Sequence of chain 1.B:
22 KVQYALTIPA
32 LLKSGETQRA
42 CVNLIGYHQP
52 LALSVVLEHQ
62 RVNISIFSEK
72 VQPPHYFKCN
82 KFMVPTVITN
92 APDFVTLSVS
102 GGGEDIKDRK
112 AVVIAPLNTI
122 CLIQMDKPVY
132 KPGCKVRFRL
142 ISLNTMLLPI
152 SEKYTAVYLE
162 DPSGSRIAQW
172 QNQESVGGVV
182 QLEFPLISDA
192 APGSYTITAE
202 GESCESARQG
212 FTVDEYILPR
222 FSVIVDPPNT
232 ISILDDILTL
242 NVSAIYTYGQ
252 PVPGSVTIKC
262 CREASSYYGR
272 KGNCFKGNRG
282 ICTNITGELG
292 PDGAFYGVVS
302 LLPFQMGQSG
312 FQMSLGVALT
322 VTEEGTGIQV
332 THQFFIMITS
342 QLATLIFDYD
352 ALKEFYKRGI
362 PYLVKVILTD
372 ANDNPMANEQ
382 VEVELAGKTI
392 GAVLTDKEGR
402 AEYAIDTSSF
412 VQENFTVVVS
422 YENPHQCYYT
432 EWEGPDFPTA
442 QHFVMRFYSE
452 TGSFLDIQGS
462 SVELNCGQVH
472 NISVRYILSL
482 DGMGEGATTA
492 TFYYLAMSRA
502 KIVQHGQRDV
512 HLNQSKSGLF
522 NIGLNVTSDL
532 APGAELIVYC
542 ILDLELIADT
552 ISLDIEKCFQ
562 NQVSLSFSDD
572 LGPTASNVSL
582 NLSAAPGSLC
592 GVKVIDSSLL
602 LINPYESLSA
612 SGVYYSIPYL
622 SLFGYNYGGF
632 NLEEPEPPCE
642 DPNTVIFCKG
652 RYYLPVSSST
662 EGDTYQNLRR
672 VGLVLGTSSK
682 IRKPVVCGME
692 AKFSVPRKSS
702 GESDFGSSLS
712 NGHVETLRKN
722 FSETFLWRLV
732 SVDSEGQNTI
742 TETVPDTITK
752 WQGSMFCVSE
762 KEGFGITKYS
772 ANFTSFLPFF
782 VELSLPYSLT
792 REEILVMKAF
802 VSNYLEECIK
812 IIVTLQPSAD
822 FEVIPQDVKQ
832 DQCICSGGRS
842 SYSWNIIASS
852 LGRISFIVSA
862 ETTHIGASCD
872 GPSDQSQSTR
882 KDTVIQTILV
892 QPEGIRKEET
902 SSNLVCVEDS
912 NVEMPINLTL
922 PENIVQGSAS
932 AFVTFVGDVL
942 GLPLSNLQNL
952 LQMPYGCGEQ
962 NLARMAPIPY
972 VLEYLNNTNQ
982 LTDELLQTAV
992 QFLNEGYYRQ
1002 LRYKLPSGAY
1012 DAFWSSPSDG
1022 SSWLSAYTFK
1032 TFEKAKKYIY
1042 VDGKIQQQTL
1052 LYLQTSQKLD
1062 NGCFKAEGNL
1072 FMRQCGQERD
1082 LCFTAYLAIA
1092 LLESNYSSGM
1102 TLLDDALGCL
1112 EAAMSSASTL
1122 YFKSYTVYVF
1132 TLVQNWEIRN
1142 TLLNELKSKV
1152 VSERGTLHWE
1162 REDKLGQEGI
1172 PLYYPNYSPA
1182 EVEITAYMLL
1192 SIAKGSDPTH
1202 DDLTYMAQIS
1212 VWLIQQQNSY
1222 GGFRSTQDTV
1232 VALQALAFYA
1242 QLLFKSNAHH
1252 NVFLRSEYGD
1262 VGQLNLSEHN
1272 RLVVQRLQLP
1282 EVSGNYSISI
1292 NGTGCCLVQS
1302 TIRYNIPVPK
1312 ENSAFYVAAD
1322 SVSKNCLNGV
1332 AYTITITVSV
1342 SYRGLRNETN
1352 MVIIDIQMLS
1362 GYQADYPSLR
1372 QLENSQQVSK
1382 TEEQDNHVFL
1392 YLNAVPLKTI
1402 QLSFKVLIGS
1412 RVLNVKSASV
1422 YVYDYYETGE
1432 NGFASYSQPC

Binding-site contacts:
Ligand atom C4 contacts residue ASN1096 of chain 1.B at 4.3 Å.
Ligand atom N2 contacts residue ASN1096 of chain 1.B at 2.9 Å (h-bond).
Ligand atom C5 contacts residue ASN1096 of chain 1.B at 3.7 Å.
Ligand atom O5 contacts residue ASN1096 of chain 1.B at 2.4 Å (h-bond).
Ligand atom C2 contacts residue ASN1096 of chain 1.B at 2.5 Å.
Ligand atom C7 contacts residue ASN1096 of chain 1.B at 3.3 Å.
Ligand atom C3 contacts residue ASN1096 of chain 1.B at 3.8 Å.
Ligand atom C8 contacts residue TYR1097 of chain 1.B at 4.2 Å (hydrophobic).
Ligand atom C8 contacts residue SER1098 of chain 1.B at 3.8 Å.
Ligand atom O7 contacts residue ASN1096 of chain 1.B at 3.7 Å.
Ligand atom C8 contacts residue ASN1096 of chain 1.B at 3.3 Å.
Ligand atom C1 contacts residue ASN1096 of chain 1.B at 1.4 Å.

The protein below binds the small molecule below.
Small molecule (SMILES): CC(=O)N[C@@H]1[C@@H](O)[C@H](O)[C@@H](CO)O[C@H]1O